Binding-site contacts:
Ligand atom NAP contacts residue GLY139 of chain 1.B at 3.7 Å.
Ligand atom CAG contacts residue MET34 of chain 1.B at 4.2 Å (hydrophobic).
Ligand atom NAP contacts residue HIS25 of chain 1.B at 4.1 Å.
Ligand atom CA contacts residue ASP140 of chain 1.B at 3.8 Å.
Ligand atom N contacts residue HEM1 of chain 1.E at 4.1 Å.
Ligand atom CAQ contacts residue GLY139 of chain 1.B at 3.3 Å.
Ligand atom C contacts residue LEU147 of chain 1.B at 4.0 Å (hydrophobic).
Ligand atom CAI contacts residue LEU147 of chain 1.B at 3.8 Å (hydrophobic).
Ligand atom CAD contacts residue ASP140 of chain 1.B at 3.3 Å.
Ligand atom CAG contacts residue VAL50 of chain 1.B at 4.1 Å (hydrophobic).
Ligand atom CAF contacts residue PHE214 of chain 1.B at 4.2 Å (hydrophobic).
Ligand atom CAB contacts residue PHE214 of chain 1.B at 4.0 Å (hydrophobic).
Ligand atom CAO contacts residue GLY139 of chain 1.B at 3.7 Å.
Ligand atom O contacts residue LEU147 of chain 1.B at 4.0 Å.
Ligand atom CAN contacts residue GLY143 of chain 1.B at 3.7 Å.
Ligand atom CAN contacts residue LEU147 of chain 1.B at 3.8 Å (hydrophobic).
Ligand atom CAA contacts residue PHE214 of chain 1.B at 3.6 Å (hydrophobic).
Ligand atom CAF contacts residue MET34 of chain 1.B at 4.0 Å (hydrophobic).
Ligand atom CAN contacts residue SER142 of chain 1.B at 4.1 Å.
Ligand atom CAH contacts residue PHE167 of chain 1.B at 3.9 Å (hydrophobic).
Ligand atom CAG contacts residue PHE37 of chain 1.B at 4.0 Å (hydrophobic).
Ligand atom CAO contacts residue SER142 of chain 1.B at 3.7 Å.
Ligand atom CAN contacts residue HEM1 of chain 1.E at 4.2 Å.
Ligand atom CAC contacts residue LEU54 of chain 1.B at 3.9 Å (hydrophobic).
Ligand atom CAB contacts residue VAL50 of chain 1.B at 4.1 Å (hydrophobic).
Ligand atom CA contacts residue LEU147 of chain 1.B at 4.2 Å (hydrophobic).
Ligand atom CAH contacts residue LEU54 of chain 1.B at 4.1 Å (hydrophobic).
Ligand atom CAJ contacts residue PHE37 of chain 1.B at 3.8 Å (hydrophobic).
Ligand atom CAC contacts residue PHE166 of chain 1.B at 4.1 Å (hydrophobic).
Ligand atom CAN contacts residue GLY139 of chain 1.B at 3.2 Å.
Ligand atom O contacts residue HEM1 of chain 1.E at 3.9 Å.
Ligand atom CAC contacts residue ASP140 of chain 1.B at 4.1 Å.
Ligand atom CAO contacts residue HEM1 of chain 1.E at 3.0 Å.
Ligand atom CA contacts residue GLY139 of chain 1.B at 3.4 Å.
Ligand atom N contacts residue GLY139 of chain 1.B at 3.0 Å (h-bond).
Ligand atom CAB contacts residue LEU54 of chain 1.B at 4.0 Å (hydrophobic).
Ligand atom CAA contacts residue MET34 of chain 1.B at 4.0 Å (hydrophobic).
Ligand atom NAP contacts residue HEM1 of chain 1.E at 2.1 Å.
Ligand atom CAH contacts residue PHE166 of chain 1.B at 4.1 Å (hydrophobic).
Ligand atom CAQ contacts residue HEM1 of chain 1.E at 3.0 Å.

This small molecule binds to this protein.
Small molecule (SMILES): O=C(Cn1ccnc1)C12CC3CC(CC(C3)C1)C2

Sequence of chain 1.B:
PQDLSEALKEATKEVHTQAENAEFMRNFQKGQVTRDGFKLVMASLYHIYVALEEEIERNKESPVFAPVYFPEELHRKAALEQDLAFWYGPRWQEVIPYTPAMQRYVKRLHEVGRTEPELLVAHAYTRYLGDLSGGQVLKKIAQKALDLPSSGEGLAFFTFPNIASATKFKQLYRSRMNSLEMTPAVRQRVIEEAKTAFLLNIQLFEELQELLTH